Sequence of chain 1.L:
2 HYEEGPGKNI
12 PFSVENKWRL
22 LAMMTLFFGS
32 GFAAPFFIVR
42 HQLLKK

Sequence of chain 1.D:
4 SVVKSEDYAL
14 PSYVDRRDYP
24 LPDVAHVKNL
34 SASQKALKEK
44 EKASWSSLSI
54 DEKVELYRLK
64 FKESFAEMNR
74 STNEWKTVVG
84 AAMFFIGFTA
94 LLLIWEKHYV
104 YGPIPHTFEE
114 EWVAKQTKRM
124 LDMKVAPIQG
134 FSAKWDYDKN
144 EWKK

Sequence of chain 1.A:
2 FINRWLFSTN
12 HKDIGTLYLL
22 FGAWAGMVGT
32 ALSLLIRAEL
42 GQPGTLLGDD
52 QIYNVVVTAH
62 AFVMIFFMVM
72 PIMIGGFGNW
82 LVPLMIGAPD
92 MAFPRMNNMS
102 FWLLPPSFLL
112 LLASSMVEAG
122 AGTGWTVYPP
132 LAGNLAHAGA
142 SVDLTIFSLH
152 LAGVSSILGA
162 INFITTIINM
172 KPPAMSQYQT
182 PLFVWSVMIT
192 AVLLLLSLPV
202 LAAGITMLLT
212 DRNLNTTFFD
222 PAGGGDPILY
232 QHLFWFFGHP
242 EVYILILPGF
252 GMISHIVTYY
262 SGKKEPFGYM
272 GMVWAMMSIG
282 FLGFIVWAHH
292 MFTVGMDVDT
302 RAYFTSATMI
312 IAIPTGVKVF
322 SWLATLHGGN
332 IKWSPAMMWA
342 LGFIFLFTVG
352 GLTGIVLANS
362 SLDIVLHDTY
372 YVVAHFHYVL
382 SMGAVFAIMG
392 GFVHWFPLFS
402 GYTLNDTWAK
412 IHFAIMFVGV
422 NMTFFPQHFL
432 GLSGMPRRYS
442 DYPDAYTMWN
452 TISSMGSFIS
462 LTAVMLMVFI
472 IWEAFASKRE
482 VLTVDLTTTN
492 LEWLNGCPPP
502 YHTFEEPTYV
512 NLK

Binding-site contacts:
Ligand atom C28 contacts residue TRP98 of chain 1.D at 4.0 Å (hydrophobic).
Ligand atom C19 contacts residue LEU27 of chain 1.M at 3.4 Å (hydrophobic).
Ligand atom C25 contacts residue TRP98 of chain 1.D at 4.0 Å (hydrophobic).
Ligand atom C37 contacts residue LEU34 of chain 1.M at 3.9 Å (hydrophobic).
Ligand atom C9 contacts residue TYR35 of chain 1.M at 3.8 Å (hydrophobic).
Ligand atom C2 contacts residue TRP32 of chain 1.M at 3.8 Å (hydrophobic).
Ligand atom C34 contacts residue LEU27 of chain 1.M at 3.6 Å (hydrophobic).
Ligand atom C37 contacts residue ALA30 of chain 1.M at 3.8 Å (hydrophobic).
Ligand atom O6 contacts residue TYR35 of chain 1.M at 3.1 Å (h-bond).
Ligand atom C10 contacts residue TYR35 of chain 1.M at 3.9 Å (hydrophobic).
Ligand atom C4 contacts residue TRP98 of chain 1.D at 3.8 Å (hydrophobic).
Ligand atom C1 contacts residue TRP32 of chain 1.M at 3.5 Å (hydrophobic).
Ligand atom O1 contacts residue TYR35 of chain 1.M at 3.3 Å.
Ligand atom C43 contacts residue LEU35 of chain 1.A at 4.0 Å (hydrophobic).
Ligand atom C25 contacts residue LEU95 of chain 1.D at 3.9 Å (hydrophobic).
Ligand atom O3 contacts residue HIS36 of chain 1.M at 3.1 Å.
Ligand atom O61 contacts residue TYR102 of chain 1.D at 4.0 Å.
Ligand atom C1 contacts residue GLY31 of chain 1.M at 3.7 Å.
Ligand atom C31 contacts residue TRP98 of chain 1.D at 4.0 Å (hydrophobic).
Ligand atom O16 contacts residue GLY31 of chain 1.M at 3.9 Å.
Ligand atom C43 contacts residue PHE37 of chain 1.L at 3.9 Å (hydrophobic).
Ligand atom C57 contacts residue TRP98 of chain 1.D at 3.7 Å (hydrophobic).
Ligand atom O5 contacts residue TRP98 of chain 1.D at 3.6 Å.
Ligand atom O55 contacts residue TRP32 of chain 1.M at 3.1 Å.
Ligand atom C6 contacts residue TRP98 of chain 1.D at 3.9 Å (hydrophobic).
Ligand atom C11 contacts residue TYR35 of chain 1.M at 4.0 Å (hydrophobic).
Ligand atom C22 contacts residue TRP98 of chain 1.D at 3.5 Å (hydrophobic).
Ligand atom O49 contacts residue LEU28 of chain 1.M at 3.1 Å (h-bond).
Ligand atom O3 contacts residue TRP32 of chain 1.M at 4.0 Å.
Ligand atom O61 contacts residue TRP98 of chain 1.D at 3.2 Å (h-bond).
Ligand atom O16 contacts residue LEU27 of chain 1.M at 4.0 Å.
Ligand atom C28 contacts residue LEU27 of chain 1.M at 3.7 Å (hydrophobic).
Ligand atom O16 contacts residue LEU28 of chain 1.M at 3.9 Å.
Ligand atom C40 contacts residue ALA30 of chain 1.M at 4.0 Å (hydrophobic).
Ligand atom C40 contacts residue LEU462 of chain 1.A at 3.9 Å (hydrophobic).
Ligand atom C18 contacts residue LEU28 of chain 1.M at 3.9 Å (hydrophobic).
Ligand atom C28 contacts residue GLY31 of chain 1.M at 4.0 Å.
Ligand atom C1 contacts residue LEU28 of chain 1.M at 3.8 Å (hydrophobic).
Ligand atom O16 contacts residue TRP98 of chain 1.D at 3.9 Å.
Ligand atom O49 contacts residue TRP32 of chain 1.M at 3.8 Å.

Sequence of chain 1.M:
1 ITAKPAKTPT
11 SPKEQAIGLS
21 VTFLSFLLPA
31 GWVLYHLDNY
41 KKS

This protein binds this small molecule.
Small molecule (SMILES): CCCCCCCCCCO[C@@H]1O[C@H](CO)[C@@H](O[C@H]2O[C@H](CO)[C@@H](O)[C@H](O)[C@H]2O)[C@H](O)[C@H]1O